Sequence of chain 1.A:
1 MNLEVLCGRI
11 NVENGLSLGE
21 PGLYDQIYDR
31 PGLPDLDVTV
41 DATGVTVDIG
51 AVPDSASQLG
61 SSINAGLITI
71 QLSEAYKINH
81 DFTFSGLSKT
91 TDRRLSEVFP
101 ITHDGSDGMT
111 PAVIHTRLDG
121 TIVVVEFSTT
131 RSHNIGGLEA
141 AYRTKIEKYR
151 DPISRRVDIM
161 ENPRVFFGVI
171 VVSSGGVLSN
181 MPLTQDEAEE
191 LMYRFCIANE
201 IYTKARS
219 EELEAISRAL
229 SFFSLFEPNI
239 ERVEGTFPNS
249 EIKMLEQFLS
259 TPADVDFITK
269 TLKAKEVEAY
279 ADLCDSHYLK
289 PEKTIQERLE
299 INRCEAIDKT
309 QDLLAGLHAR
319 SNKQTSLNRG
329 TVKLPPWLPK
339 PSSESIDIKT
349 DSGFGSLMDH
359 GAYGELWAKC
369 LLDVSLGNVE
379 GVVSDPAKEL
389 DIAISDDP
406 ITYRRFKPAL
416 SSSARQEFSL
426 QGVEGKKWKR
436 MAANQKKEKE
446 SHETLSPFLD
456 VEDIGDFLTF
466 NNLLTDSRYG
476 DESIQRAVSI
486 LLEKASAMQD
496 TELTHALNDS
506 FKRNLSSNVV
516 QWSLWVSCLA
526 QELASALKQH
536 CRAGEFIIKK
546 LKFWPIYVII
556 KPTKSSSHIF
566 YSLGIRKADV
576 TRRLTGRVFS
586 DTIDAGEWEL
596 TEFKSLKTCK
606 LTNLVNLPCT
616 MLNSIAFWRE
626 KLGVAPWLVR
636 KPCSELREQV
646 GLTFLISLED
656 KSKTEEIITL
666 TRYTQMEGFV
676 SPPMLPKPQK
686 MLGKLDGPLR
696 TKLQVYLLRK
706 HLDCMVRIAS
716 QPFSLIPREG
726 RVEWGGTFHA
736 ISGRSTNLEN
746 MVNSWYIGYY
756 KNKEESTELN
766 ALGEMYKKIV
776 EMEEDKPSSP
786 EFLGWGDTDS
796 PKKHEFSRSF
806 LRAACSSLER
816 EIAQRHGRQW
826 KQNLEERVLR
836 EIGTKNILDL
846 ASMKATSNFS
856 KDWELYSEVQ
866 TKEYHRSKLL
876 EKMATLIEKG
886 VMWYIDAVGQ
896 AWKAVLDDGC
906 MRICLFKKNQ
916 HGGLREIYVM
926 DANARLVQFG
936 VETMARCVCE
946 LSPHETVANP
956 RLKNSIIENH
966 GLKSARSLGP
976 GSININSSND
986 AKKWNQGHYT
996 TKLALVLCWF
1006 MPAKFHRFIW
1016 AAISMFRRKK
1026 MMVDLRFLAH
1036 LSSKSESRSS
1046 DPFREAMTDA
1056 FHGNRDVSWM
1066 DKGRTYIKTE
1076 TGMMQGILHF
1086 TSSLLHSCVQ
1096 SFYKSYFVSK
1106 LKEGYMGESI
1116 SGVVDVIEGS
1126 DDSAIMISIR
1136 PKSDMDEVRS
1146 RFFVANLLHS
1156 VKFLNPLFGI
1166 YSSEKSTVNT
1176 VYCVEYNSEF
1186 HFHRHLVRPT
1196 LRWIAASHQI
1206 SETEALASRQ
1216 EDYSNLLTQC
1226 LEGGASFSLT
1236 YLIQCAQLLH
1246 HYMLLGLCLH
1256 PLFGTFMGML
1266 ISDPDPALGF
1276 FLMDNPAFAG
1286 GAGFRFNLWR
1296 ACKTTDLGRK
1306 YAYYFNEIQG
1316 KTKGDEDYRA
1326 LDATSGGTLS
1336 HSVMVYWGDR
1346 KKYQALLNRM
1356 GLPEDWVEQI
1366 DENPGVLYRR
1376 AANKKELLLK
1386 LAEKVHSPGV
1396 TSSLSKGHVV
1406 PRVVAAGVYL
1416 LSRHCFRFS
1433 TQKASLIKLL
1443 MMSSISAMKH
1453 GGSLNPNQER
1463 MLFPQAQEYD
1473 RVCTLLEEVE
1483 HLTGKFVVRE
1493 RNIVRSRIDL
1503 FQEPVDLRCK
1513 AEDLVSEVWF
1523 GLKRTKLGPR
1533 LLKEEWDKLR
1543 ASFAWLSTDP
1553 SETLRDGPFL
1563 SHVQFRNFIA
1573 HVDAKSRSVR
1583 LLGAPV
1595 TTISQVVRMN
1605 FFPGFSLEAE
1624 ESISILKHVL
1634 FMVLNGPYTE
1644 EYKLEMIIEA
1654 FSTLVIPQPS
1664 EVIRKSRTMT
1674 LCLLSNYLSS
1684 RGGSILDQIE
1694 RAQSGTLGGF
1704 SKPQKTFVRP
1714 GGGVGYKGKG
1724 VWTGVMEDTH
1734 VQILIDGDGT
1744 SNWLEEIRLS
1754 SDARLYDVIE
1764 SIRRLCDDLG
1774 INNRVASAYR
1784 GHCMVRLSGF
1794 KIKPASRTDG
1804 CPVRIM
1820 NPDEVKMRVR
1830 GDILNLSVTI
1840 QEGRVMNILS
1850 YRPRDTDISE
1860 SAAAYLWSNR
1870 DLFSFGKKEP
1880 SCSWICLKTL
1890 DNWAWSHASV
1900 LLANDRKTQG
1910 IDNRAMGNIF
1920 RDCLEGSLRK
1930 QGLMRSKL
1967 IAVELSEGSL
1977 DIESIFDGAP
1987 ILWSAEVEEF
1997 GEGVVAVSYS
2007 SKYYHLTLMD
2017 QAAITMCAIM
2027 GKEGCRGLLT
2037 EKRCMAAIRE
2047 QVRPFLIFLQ

Binding-site contacts:
Ligand atom C1' contacts residue TYR1719 of chain 1.A at 3.4 Å (hydrophobic).
Ligand atom O1B contacts residue ILE1832 of chain 1.A at 3.5 Å.
Ligand atom O2A contacts residue SER1849 of chain 1.A at 3.5 Å.
Ligand atom C2 contacts residue TYR1719 of chain 1.A at 3.4 Å (hydrophobic).
Ligand atom O1B contacts residue ASN1834 of chain 1.A at 2.3 Å (h-bond).
Ligand atom N3 contacts residue PHE1703 of chain 1.A at 3.5 Å.
Ligand atom C1' contacts residue ARG1851 of chain 1.A at 3.5 Å.
Ligand atom C5 contacts residue PHE1703 of chain 1.A at 3.6 Å (hydrophobic).
Ligand atom N9 contacts residue TYR1719 of chain 1.A at 3.4 Å.
Ligand atom O6 contacts residue GLN1707 of chain 1.A at 2.9 Å (h-bond).
Ligand atom N9 contacts residue ARG1712 of chain 1.A at 3.4 Å (salt-bridge).
Ligand atom O3' contacts residue LYS1668 of chain 1.A at 3.6 Å (salt-bridge).
Ligand atom O3' contacts residue TYR1719 of chain 1.A at 3.5 Å (h-bond).
Ligand atom C2' contacts residue PHE1703 of chain 1.A at 3.5 Å (hydrophobic).
Ligand atom O2A contacts residue ASN1846 of chain 1.A at 3.0 Å (h-bond).
Ligand atom N7 contacts residue ARG1712 of chain 1.A at 3.0 Å (salt-bridge).
Ligand atom OP1 contacts residue LEU1772 of chain 1.A at 3.5 Å.
Ligand atom O2' contacts residue ARG1851 of chain 1.A at 3.2 Å.
Ligand atom O2' contacts residue LEU1772 of chain 1.A at 3.2 Å.
Ligand atom N3 contacts residue TYR1719 of chain 1.A at 3.2 Å.
Ligand atom N7 contacts residue GLY1716 of chain 1.A at 3.3 Å.
Ligand atom C6 contacts residue PHE1703 of chain 1.A at 3.5 Å (hydrophobic).
Ligand atom C5' contacts residue TYR1719 of chain 1.A at 3.2 Å (hydrophobic).
Ligand atom C8 contacts residue ARG1712 of chain 1.A at 3.3 Å.
Ligand atom N1 contacts residue TYR1719 of chain 1.A at 3.4 Å.
Ligand atom O6 contacts residue PRO1706 of chain 1.A at 3.5 Å.
Ligand atom O3A contacts residue ASN1846 of chain 1.A at 3.6 Å (h-bond).
Ligand atom O1A contacts residue ASN1846 of chain 1.A at 3.1 Å (h-bond).
Ligand atom C5 contacts residue TYR1719 of chain 1.A at 3.6 Å (hydrophobic).
Ligand atom PA contacts residue ASN1846 of chain 1.A at 3.3 Å.
Ligand atom OP2 contacts residue GLY1773 of chain 1.A at 3.2 Å.
Ligand atom OP1 contacts residue GLY1773 of chain 1.A at 3.2 Å.
Ligand atom N7 contacts residue VAL1717 of chain 1.A at 3.6 Å (h-bond).
Ligand atom O6 contacts residue PHE1703 of chain 1.A at 3.6 Å.
Ligand atom C2' contacts residue ARG1851 of chain 1.A at 3.4 Å.
Ligand atom C4 contacts residue PHE1703 of chain 1.A at 3.4 Å (hydrophobic).
Ligand atom PB contacts residue ASN1834 of chain 1.A at 3.5 Å.
Ligand atom O4' contacts residue TYR1719 of chain 1.A at 3.4 Å (h-bond).
Ligand atom O2' contacts residue ARG1712 of chain 1.A at 3.4 Å (salt-bridge).
Ligand atom N1 contacts residue PHE1703 of chain 1.A at 3.5 Å.

A protein and the small-molecule ligand that binds it are described below.
Small molecule (SMILES): C[n+]1cn([C@@H]2O[C@H](CO[P](=O)(O)O[P](=O)(O)O[P](=O)(O)OC[C@H]3O[C@@H](n4cnc5c(N)ncnc54)[C@H](O)[C@@H]3O[P](=O)(O)OC[C@H]3O[C@@H](n4cnc5c(N)ncnc54)[C@H](O)[C@@H]3O[P](=O)(O)OC[C@H]3O[C@@H](n4cnc5c(N)ncnc54)[C@H](O)[C@@H]3O)[C@@H](O)[C@H]2O)c2nc(N)[nH]c(=O)c21